The protein below binds the small molecule below.
Small molecule (SMILES): CC(C)Oc1cc(Nc2nc(N[C@@H](C)c3ccc(F)cn3)ncc2Cl)[nH]n1

Binding-site contacts:
Ligand atom C15 contacts residue LEU190 of chain 3.B at 3.6 Å (hydrophobic).
Ligand atom C16 contacts residue LEU49 of chain 3.B at 3.8 Å (hydrophobic).
Ligand atom C5 contacts residue LEU190 of chain 3.B at 3.8 Å (hydrophobic).
Ligand atom CL1 contacts residue ARG126 of chain 3.B at 3.7 Å.
Ligand atom O1 contacts residue ALA75 of chain 3.B at 3.8 Å.
Ligand atom N7 contacts residue GLU123 of chain 3.B at 2.8 Å (salt-bridge).
Ligand atom C14 contacts residue LEU190 of chain 3.B at 3.6 Å (hydrophobic).
Ligand atom F1 contacts residue LEU190 of chain 3.B at 3.8 Å.
Ligand atom F1 contacts residue CYS189 of chain 3.B at 3.7 Å.
Ligand atom F1 contacts residue ASP201 of chain 3.B at 3.7 Å.
Ligand atom C13 contacts residue LEU190 of chain 3.B at 3.8 Å (hydrophobic).
Ligand atom N6 contacts residue GLU123 of chain 3.B at 3.4 Å (salt-bridge).
Ligand atom N1 contacts residue MET125 of chain 3.B at 3.4 Å (h-bond).
Ligand atom N6 contacts residue MET125 of chain 3.B at 2.9 Å (h-bond).
Ligand atom C1 contacts residue GLY200 of chain 3.B at 3.3 Å.
Ligand atom N4 contacts residue LEU190 of chain 3.B at 3.8 Å.
Ligand atom CL1 contacts residue GLY128 of chain 3.B at 3.6 Å.
Ligand atom C17 contacts residue LEU49 of chain 3.B at 3.8 Å (hydrophobic).
Ligand atom C4 contacts residue ALA75 of chain 3.B at 3.5 Å (hydrophobic).
Ligand atom C9 contacts residue VAL57 of chain 3.B at 3.7 Å (hydrophobic).
Ligand atom C17 contacts residue GLY128 of chain 3.B at 3.5 Å.
Ligand atom N6 contacts residue ALA75 of chain 3.B at 3.6 Å.
Ligand atom C3 contacts residue PHE122 of chain 3.B at 3.5 Å (hydrophobic).
Ligand atom CL1 contacts residue MET125 of chain 3.B at 3.4 Å.
Ligand atom O1 contacts residue PHE122 of chain 3.B at 3.8 Å.
Ligand atom F1 contacts residue ASN188 of chain 3.B at 3.1 Å.
Ligand atom F1 contacts residue GLY200 of chain 3.B at 3.5 Å.
Ligand atom N7 contacts residue ALA75 of chain 3.B at 3.2 Å.
Ligand atom C4 contacts residue LEU190 of chain 3.B at 3.5 Å (hydrophobic).
Ligand atom C13 contacts residue GLY200 of chain 3.B at 3.8 Å.
Ligand atom C10 contacts residue VAL57 of chain 3.B at 3.3 Å (hydrophobic).
Ligand atom N6 contacts residue TYR124 of chain 3.B at 3.6 Å.
Ligand atom N5 contacts residue LEU49 of chain 3.B at 3.6 Å.
Ligand atom C15 contacts residue ARG187 of chain 3.B at 3.4 Å.
Ligand atom O1 contacts residue LEU190 of chain 3.B at 3.7 Å.
Ligand atom C15 contacts residue ASP129 of chain 3.B at 3.8 Å.
Ligand atom N1 contacts residue LEU49 of chain 3.B at 3.8 Å.
Ligand atom N7 contacts residue LEU190 of chain 3.B at 3.8 Å.
Ligand atom C16 contacts residue GLY128 of chain 3.B at 3.6 Å.
Ligand atom N7 contacts residue MET125 of chain 3.B at 3.6 Å.

Sequence of chain 3.B:
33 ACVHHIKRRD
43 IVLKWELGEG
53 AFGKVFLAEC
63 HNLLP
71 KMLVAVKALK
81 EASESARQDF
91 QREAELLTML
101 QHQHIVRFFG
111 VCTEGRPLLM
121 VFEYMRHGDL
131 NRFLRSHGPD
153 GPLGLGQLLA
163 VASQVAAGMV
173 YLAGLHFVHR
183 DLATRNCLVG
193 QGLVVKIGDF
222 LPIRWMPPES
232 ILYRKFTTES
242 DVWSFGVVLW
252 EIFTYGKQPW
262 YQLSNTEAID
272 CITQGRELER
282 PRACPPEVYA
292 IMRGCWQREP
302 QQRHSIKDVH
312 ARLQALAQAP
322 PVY